Binding-site contacts:
Ligand atom C4 contacts residue ILE194 of chain 2.A at 3.8 Å (hydrophobic).
Ligand atom C5 contacts residue GLY96 of chain 2.A at 3.6 Å.
Ligand atom O4' contacts residue ALA94 of chain 2.A at 3.9 Å.
Ligand atom N6 contacts residue GLY96 of chain 2.A at 3.5 Å.
Ligand atom O2' contacts residue ALA94 of chain 2.A at 3.8 Å.
Ligand atom C2 contacts residue MET196 of chain 2.A at 3.8 Å (hydrophobic).
Ligand atom CS contacts residue HIS137 of chain 1.A at 3.8 Å.
Ligand atom O3' contacts residue SO41 of chain 2.B at 2.4 Å (h-bond).
Ligand atom N3 contacts residue MET196 of chain 2.A at 3.7 Å.
Ligand atom N6 contacts residue ASP220 of chain 2.A at 3.0 Å (salt-bridge).
Ligand atom N7 contacts residue GLY96 of chain 2.A at 3.5 Å (h-bond).
Ligand atom C1' contacts residue ALA94 of chain 2.A at 3.3 Å (hydrophobic).
Ligand atom O3' contacts residue PRO69 of chain 2.A at 3.8 Å.
Ligand atom N9 contacts residue ALA94 of chain 2.A at 3.7 Å.
Ligand atom N1 contacts residue ILE194 of chain 2.A at 3.8 Å.
Ligand atom O2' contacts residue SO41 of chain 2.B at 3.0 Å (h-bond).
Ligand atom C6 contacts residue GLY96 of chain 2.A at 3.9 Å.
Ligand atom C3' contacts residue SO41 of chain 2.B at 3.5 Å.
Ligand atom C3' contacts residue MET196 of chain 2.A at 3.8 Å (hydrophobic).
Ligand atom N3 contacts residue ILE194 of chain 2.A at 3.8 Å.
Ligand atom C2' contacts residue MET196 of chain 2.A at 3.8 Å (hydrophobic).
Ligand atom C5 contacts residue PHE177 of chain 2.A at 3.9 Å (hydrophobic).
Ligand atom O2' contacts residue ASN195 of chain 2.A at 3.6 Å.
Ligand atom C5' contacts residue PHE177 of chain 2.A at 3.8 Å (hydrophobic).
Ligand atom N3 contacts residue ASN195 of chain 2.A at 3.6 Å.
Ligand atom C8 contacts residue CYS95 of chain 2.A at 3.7 Å (hydrophobic).
Ligand atom O4' contacts residue SO41 of chain 2.B at 3.9 Å.
Ligand atom N7 contacts residue CYS95 of chain 2.A at 3.5 Å.
Ligand atom C2 contacts residue ILE194 of chain 2.A at 3.9 Å (hydrophobic).
Ligand atom S5' contacts residue VAL236 of chain 2.A at 3.7 Å.
Ligand atom C8 contacts residue ASP220 of chain 2.A at 3.9 Å.
Ligand atom C6 contacts residue PHE177 of chain 2.A at 3.8 Å (hydrophobic).
Ligand atom S5' contacts residue PHE177 of chain 2.A at 3.6 Å.
Ligand atom N7 contacts residue ASP220 of chain 2.A at 3.0 Å (salt-bridge).
Ligand atom N1 contacts residue PHE177 of chain 2.A at 3.7 Å.
Ligand atom C5 contacts residue ILE194 of chain 2.A at 3.9 Å (hydrophobic).
Ligand atom N7 contacts residue THR219 of chain 2.A at 3.6 Å.
Ligand atom N6 contacts residue ASP222 of chain 2.A at 3.1 Å (salt-bridge).
Ligand atom O2' contacts residue MET196 of chain 2.A at 3.0 Å (h-bond).
Ligand atom C8 contacts residue THR219 of chain 2.A at 3.6 Å.

Sequence of chain 1.A:
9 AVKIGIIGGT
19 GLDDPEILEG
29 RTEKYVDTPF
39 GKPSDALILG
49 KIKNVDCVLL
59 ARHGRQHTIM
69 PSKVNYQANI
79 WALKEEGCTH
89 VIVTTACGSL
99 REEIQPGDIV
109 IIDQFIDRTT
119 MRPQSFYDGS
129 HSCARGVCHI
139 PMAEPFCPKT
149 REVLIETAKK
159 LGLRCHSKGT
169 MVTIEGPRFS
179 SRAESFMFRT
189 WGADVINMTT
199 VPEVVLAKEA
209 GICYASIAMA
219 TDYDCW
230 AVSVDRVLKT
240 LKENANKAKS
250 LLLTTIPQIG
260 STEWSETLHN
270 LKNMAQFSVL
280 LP

A small-molecule ligand and the protein it binds are described below.
Small molecule (SMILES): CSC[C@H]1O[C@@H](n2cnc3c(N)ncnc32)[C@H](O)[C@@H]1O

Sequence of chain 2.A:
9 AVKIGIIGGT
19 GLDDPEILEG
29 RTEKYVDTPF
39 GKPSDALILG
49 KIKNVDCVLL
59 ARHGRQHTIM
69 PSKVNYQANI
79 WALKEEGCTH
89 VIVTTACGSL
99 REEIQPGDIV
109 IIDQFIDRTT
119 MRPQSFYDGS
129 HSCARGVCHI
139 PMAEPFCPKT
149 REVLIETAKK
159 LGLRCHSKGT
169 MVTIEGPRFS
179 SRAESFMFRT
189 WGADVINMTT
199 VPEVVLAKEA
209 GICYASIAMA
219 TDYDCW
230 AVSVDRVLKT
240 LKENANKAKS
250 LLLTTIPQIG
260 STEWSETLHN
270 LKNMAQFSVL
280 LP